The protein below binds the small molecule below.
Small molecule (SMILES): COC(=O)Cn1ccc2ccc(OC[C@H]3CNCC(=O)N3c3ccc(OCCCOCc4ccccc4OC)cc3)cc21

Binding-site contacts:
Ligand atom C20 contacts residue ASP31 of chain 1.A at 2.9 Å.
Ligand atom C22 contacts residue ASP219 of chain 1.A at 3.4 Å.
Ligand atom C3 contacts residue ASP118 of chain 1.A at 3.2 Å.
Ligand atom C3 contacts residue PHE112 of chain 1.A at 3.5 Å (hydrophobic).
Ligand atom C5 contacts residue ASP118 of chain 1.A at 3.1 Å.
Ligand atom C18 contacts residue THR11 of chain 1.A at 3.1 Å.
Ligand atom C8 contacts residue MET107 of chain 1.A at 3.1 Å (hydrophobic).
Ligand atom C33 contacts residue VAL104 of chain 1.A at 3.5 Å (hydrophobic).
Ligand atom C1 contacts residue GLY119 of chain 1.A at 3.3 Å.
Ligand atom C24 contacts residue GLY221 of chain 1.A at 3.4 Å.
Ligand atom N3 contacts residue ASP31 of chain 1.A at 3.1 Å (salt-bridge).
Ligand atom N2 contacts residue ASP219 of chain 1.A at 2.6 Å (salt-bridge).
Ligand atom C21 contacts residue ASP219 of chain 1.A at 3.4 Å.
Ligand atom O4 contacts residue GLN12 of chain 1.A at 2.9 Å.
Ligand atom C33 contacts residue TRP38 of chain 1.A at 3.4 Å (hydrophobic).
Ligand atom C15 contacts residue GLN12 of chain 1.A at 3.4 Å.
Ligand atom C1 contacts residue PHE117 of chain 1.A at 3.2 Å (hydrophobic).
Ligand atom O2 contacts residue VAL104 of chain 1.A at 3.4 Å.
Ligand atom C22 contacts residue GLY33 of chain 1.A at 3.2 Å.
Ligand atom C21 contacts residue GLY221 of chain 1.A at 3.4 Å.
Ligand atom C6 contacts residue ASP118 of chain 1.A at 3.1 Å.
Ligand atom C23 contacts residue ASP31 of chain 1.A at 3.2 Å.
Ligand atom C17 contacts residue GLY221 of chain 1.A at 3.1 Å.
Ligand atom C2 contacts residue PHE112 of chain 1.A at 3.4 Å (hydrophobic).
Ligand atom C2 contacts residue ASP118 of chain 1.A at 3.2 Å.
Ligand atom C19 contacts residue THR11 of chain 1.A at 3.5 Å.
Ligand atom O3 contacts residue SER223 of chain 1.A at 3.5 Å (h-bond).
Ligand atom O4 contacts residue THR11 of chain 1.A at 2.2 Å (h-bond).
Ligand atom O1 contacts residue PHE112 of chain 1.A at 3.5 Å.
Ligand atom C19 contacts residue ALA222 of chain 1.A at 3.4 Å (hydrophobic).
Ligand atom C19 contacts residue SER223 of chain 1.A at 3.4 Å.
Ligand atom C22 contacts residue ASP31 of chain 1.A at 3.2 Å.
Ligand atom C8 contacts residue ASP118 of chain 1.A at 3.2 Å.
Ligand atom C1 contacts residue VAL120 of chain 1.A at 3.5 Å (hydrophobic).
Ligand atom C21 contacts residue ASP31 of chain 1.A at 3.3 Å.
Ligand atom C7 contacts residue PRO40 of chain 1.A at 3.4 Å (hydrophobic).
Ligand atom C7 contacts residue ASP118 of chain 1.A at 3.2 Å.
Ligand atom O7 contacts residue PHE112 of chain 1.A at 3.4 Å.
Ligand atom O3 contacts residue GLY221 of chain 1.A at 3.2 Å (h-bond).
Ligand atom N2 contacts residue ASP31 of chain 1.A at 2.8 Å (salt-bridge).

Sequence of chain 1.A:
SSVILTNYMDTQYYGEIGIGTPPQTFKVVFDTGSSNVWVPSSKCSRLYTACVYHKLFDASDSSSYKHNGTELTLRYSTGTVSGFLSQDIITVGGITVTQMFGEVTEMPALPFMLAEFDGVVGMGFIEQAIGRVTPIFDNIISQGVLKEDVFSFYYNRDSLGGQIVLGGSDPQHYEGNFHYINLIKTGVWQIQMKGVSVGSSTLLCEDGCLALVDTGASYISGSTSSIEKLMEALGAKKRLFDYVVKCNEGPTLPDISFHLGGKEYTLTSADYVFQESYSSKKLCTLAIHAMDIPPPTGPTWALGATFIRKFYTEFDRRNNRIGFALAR